Binding-site contacts:
Ligand atom C7 contacts residue ASN85 of chain 1.A at 3.3 Å.
Ligand atom O5 contacts residue ASN176 of chain 1.A at 4.2 Å.
Ligand atom O6 contacts residue ASN85 of chain 1.A at 4.2 Å.
Ligand atom O7 contacts residue GLN63 of chain 1.A at 3.4 Å (h-bond).
Ligand atom C4 contacts residue ASN85 of chain 1.A at 4.2 Å.
Ligand atom O6 contacts residue GLN83 of chain 1.A at 3.6 Å (h-bond).
Ligand atom O5 contacts residue ASN85 of chain 1.A at 2.4 Å (h-bond).
Ligand atom C5 contacts residue ASN85 of chain 1.A at 3.7 Å.
Ligand atom C2 contacts residue ASN85 of chain 1.A at 2.5 Å.
Ligand atom N2 contacts residue ASN85 of chain 1.A at 2.8 Å (h-bond).
Ligand atom O3 contacts residue GLN63 of chain 1.A at 3.8 Å.
Ligand atom C3 contacts residue ASN85 of chain 1.A at 3.8 Å.
Ligand atom C1 contacts residue ASN85 of chain 1.A at 1.4 Å.
Ligand atom C2 contacts residue GLN63 of chain 1.A at 3.8 Å.
Ligand atom C3 contacts residue GLN63 of chain 1.A at 4.2 Å.
Ligand atom C7 contacts residue GLN63 of chain 1.A at 3.9 Å.
Ligand atom O5 contacts residue GLN83 of chain 1.A at 4.4 Å.
Ligand atom C1 contacts residue ASN176 of chain 1.A at 4.3 Å.
Ligand atom N2 contacts residue GLN63 of chain 1.A at 4.2 Å.
Ligand atom O7 contacts residue ASN85 of chain 1.A at 3.0 Å.

Sequence of chain 1.A:
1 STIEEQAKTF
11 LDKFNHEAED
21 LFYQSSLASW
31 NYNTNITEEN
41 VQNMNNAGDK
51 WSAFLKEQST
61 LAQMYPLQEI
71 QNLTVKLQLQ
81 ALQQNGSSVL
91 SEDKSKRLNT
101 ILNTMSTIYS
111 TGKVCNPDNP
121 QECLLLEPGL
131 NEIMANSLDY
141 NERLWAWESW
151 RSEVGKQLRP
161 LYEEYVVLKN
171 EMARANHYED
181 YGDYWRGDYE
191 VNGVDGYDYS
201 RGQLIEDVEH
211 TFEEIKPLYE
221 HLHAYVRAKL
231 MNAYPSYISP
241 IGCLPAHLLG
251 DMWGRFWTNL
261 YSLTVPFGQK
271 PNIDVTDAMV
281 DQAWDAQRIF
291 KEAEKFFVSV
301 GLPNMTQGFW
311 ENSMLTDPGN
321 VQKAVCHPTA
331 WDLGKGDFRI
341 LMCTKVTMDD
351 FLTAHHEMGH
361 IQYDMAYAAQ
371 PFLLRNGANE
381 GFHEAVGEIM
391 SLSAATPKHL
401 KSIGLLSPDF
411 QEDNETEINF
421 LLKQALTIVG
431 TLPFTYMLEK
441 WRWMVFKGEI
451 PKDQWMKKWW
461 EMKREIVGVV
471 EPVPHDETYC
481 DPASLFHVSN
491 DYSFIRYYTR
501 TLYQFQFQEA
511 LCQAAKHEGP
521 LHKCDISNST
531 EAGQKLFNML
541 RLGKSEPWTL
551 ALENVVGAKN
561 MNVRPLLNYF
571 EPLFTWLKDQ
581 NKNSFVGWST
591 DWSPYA

The small molecule below binds the protein below.
Small molecule (SMILES): CC(=O)N[C@@H]1[C@@H](O)[C@H](O)[C@@H](CO)O[C@H]1O